Sequence of chain 1.C:
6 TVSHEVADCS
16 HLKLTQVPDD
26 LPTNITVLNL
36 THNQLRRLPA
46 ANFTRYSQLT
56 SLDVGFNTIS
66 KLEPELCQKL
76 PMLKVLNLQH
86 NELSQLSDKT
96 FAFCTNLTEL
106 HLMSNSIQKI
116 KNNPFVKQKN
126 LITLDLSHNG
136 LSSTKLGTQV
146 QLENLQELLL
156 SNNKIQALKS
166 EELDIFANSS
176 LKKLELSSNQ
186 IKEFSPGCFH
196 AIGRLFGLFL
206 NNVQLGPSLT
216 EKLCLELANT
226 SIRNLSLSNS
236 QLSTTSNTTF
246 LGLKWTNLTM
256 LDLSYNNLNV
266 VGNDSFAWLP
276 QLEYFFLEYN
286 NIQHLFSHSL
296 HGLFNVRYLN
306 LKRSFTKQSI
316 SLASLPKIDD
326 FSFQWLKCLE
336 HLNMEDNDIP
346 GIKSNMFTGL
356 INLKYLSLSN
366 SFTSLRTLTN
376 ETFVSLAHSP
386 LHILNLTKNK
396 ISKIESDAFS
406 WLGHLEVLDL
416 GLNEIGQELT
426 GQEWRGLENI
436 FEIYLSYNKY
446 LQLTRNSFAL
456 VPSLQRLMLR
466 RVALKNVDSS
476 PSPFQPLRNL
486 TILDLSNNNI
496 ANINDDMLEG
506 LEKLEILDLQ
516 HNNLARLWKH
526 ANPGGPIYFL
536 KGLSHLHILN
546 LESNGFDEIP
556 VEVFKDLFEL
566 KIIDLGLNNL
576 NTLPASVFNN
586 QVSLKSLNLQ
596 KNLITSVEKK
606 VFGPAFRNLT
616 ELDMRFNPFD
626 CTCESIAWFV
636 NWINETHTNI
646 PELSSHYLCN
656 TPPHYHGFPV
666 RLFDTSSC

Binding-site contacts:
Ligand atom N2 contacts residue ASN268 of chain 1.C at 2.9 Å (h-bond).
Ligand atom C7 contacts residue ASN268 of chain 1.C at 4.0 Å.
Ligand atom C5 contacts residue ASN268 of chain 1.C at 3.7 Å.
Ligand atom C3 contacts residue ASN268 of chain 1.C at 3.8 Å.
Ligand atom O6 contacts residue PHE291 of chain 1.C at 3.1 Å.
Ligand atom O5 contacts residue PHE291 of chain 1.C at 4.5 Å.
Ligand atom C4 contacts residue PHE291 of chain 1.C at 4.2 Å (hydrophobic).
Ligand atom O6 contacts residue ASN268 of chain 1.C at 4.0 Å.
Ligand atom O7 contacts residue HIS293 of chain 1.C at 3.7 Å.
Ligand atom C1 contacts residue ASN268 of chain 1.C at 1.4 Å.
Ligand atom C6 contacts residue PHE291 of chain 1.C at 3.7 Å (hydrophobic).
Ligand atom O7 contacts residue SER292 of chain 1.C at 4.3 Å.
Ligand atom C2 contacts residue ASN268 of chain 1.C at 2.5 Å.
Ligand atom C8 contacts residue HIS293 of chain 1.C at 3.5 Å.
Ligand atom O5 contacts residue ASN268 of chain 1.C at 2.4 Å (h-bond).
Ligand atom C7 contacts residue HIS293 of chain 1.C at 3.8 Å.
Ligand atom C4 contacts residue ASN268 of chain 1.C at 4.3 Å.

This small molecule binds to this protein.
Small molecule (SMILES): CC(=O)N[C@@H]1[C@@H](O)[C@H](O)[C@@H](CO)O[C@H]1O